A small-molecule ligand and the protein it binds are described below.
Small molecule (SMILES): O=C(O)[C@H]1CS[C@@H]2CS[C@@H](CS)N12

Sequence of chain 1.A:
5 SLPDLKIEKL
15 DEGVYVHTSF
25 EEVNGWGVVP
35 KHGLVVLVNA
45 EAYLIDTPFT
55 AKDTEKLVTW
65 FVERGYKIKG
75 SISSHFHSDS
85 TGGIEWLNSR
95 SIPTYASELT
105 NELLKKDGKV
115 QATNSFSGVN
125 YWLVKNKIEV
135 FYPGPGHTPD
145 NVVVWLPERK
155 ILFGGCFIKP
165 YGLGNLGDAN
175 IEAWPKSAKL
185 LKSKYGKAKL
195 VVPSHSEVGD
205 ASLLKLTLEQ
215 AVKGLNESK

Binding-site contacts:
Ligand atom SAH contacts residue VAL114 of chain 1.A at 3.7 Å.
Ligand atom CB contacts residue GLY112 of chain 1.A at 3.2 Å.
Ligand atom CAM contacts residue VAL114 of chain 1.A at 4.1 Å (hydrophobic).
Ligand atom SAH contacts residue LYS113 of chain 1.A at 3.7 Å.
Ligand atom O contacts residue LYS113 of chain 1.A at 4.3 Å.
Ligand atom CAF contacts residue VAL114 of chain 1.A at 4.0 Å (hydrophobic).
Ligand atom SAH contacts residue GLY112 of chain 1.A at 3.4 Å (h-bond).
Ligand atom O contacts residue GLN115 of chain 1.A at 3.8 Å.
Ligand atom CB contacts residue LYS113 of chain 1.A at 4.1 Å.
Ligand atom O contacts residue LYS109 of chain 1.A at 4.5 Å.